Sequence of chain 1.C:
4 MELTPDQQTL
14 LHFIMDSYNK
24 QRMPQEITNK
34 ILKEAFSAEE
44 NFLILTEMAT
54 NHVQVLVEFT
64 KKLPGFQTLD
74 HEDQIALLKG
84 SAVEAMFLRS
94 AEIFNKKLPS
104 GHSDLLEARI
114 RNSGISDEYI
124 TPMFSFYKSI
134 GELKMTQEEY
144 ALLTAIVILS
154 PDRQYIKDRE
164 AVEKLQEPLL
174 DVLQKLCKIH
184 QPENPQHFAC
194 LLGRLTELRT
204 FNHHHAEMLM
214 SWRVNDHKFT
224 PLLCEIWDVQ

This protein binds this small molecule.
Small molecule (SMILES): O=C(Nc1ccccc1F)[C@H](C1CCCCC1)n1c(-c2ccc(Cl)cc2)nc2cc(F)c(F)cc21

Binding-site contacts:
Ligand atom C33 contacts residue ILE47 of chain 1.C at 3.7 Å (hydrophobic).
Ligand atom C2 contacts residue SER93 of chain 1.C at 3.8 Å.
Ligand atom F20 contacts residue THR31 of chain 1.C at 3.6 Å.
Ligand atom C13 contacts residue ILE113 of chain 1.C at 3.5 Å (hydrophobic).
Ligand atom C33 contacts residue ASN44 of chain 1.C at 3.6 Å.
Ligand atom C35 contacts residue ASN44 of chain 1.C at 3.7 Å.
Ligand atom C35 contacts residue SER116 of chain 1.C at 3.7 Å.
Ligand atom N3 contacts residue TYR130 of chain 1.C at 2.9 Å (h-bond).
Ligand atom O15 contacts residue MET51 of chain 1.C at 3.6 Å.
Ligand atom F21 contacts residue PHE97 of chain 1.C at 3.2 Å.
Ligand atom C28 contacts residue MET51 of chain 1.C at 3.5 Å (hydrophobic).
Ligand atom C25 contacts residue PHE90 of chain 1.C at 3.5 Å (hydrophobic).
Ligand atom N3 contacts residue SER93 of chain 1.C at 3.6 Å.
Ligand atom F20 contacts residue ILE96 of chain 1.C at 3.4 Å.
Ligand atom F23 contacts residue SER93 of chain 1.C at 3.4 Å.
Ligand atom C31 contacts residue MET89 of chain 1.C at 3.7 Å (hydrophobic).
Ligand atom C19 contacts residue MET126 of chain 1.C at 3.5 Å (hydrophobic).
Ligand atom N9 contacts residue SER93 of chain 1.C at 3.3 Å (h-bond).
Ligand atom C32 contacts residue HIS55 of chain 1.C at 3.6 Å.
Ligand atom C24 contacts residue MET126 of chain 1.C at 3.5 Å (hydrophobic).
Ligand atom F21 contacts residue SER93 of chain 1.C at 3.8 Å.
Ligand atom C16 contacts residue MET51 of chain 1.C at 3.5 Å (hydrophobic).
Ligand atom C18 contacts residue SER93 of chain 1.C at 3.6 Å.
Ligand atom F20 contacts residue ILE34 of chain 1.C at 3.4 Å.
Ligand atom C11 contacts residue ILE113 of chain 1.C at 3.8 Å (hydrophobic).
Ligand atom F23 contacts residue ILE96 of chain 1.C at 3.4 Å.
Ligand atom C5 contacts residue SER93 of chain 1.C at 3.8 Å.
Ligand atom C2 contacts residue TYR130 of chain 1.C at 3.7 Å (hydrophobic).
Ligand atom C31 contacts residue MET51 of chain 1.C at 3.6 Å (hydrophobic).
Ligand atom C31 contacts residue HIS55 of chain 1.C at 3.6 Å.
Ligand atom C10 contacts residue ILE113 of chain 1.C at 3.6 Å (hydrophobic).
Ligand atom F21 contacts residue LEU109 of chain 1.C at 3.7 Å.
Ligand atom C16 contacts residue SER93 of chain 1.C at 3.5 Å.
Ligand atom C8 contacts residue ILE34 of chain 1.C at 3.7 Å (hydrophobic).
Ligand atom CL26 contacts residue PHE90 of chain 1.C at 3.8 Å.
Ligand atom F20 contacts residue ILE30 of chain 1.C at 3.6 Å.
Ligand atom F21 contacts residue ILE96 of chain 1.C at 3.6 Å.
Ligand atom C27 contacts residue MET89 of chain 1.C at 3.5 Å (hydrophobic).
Ligand atom C10 contacts residue SER93 of chain 1.C at 3.6 Å.
Ligand atom C14 contacts residue SER93 of chain 1.C at 3.4 Å.